The small molecule below binds the protein below.
Small molecule (SMILES): CCCCNC(=O)[C@H](C)C[C@H](O)[C@@H]1C[C@H](C)CCCCCCCC(=O)N[C@@H](C)C(=O)N1

Sequence of chain 1.C:
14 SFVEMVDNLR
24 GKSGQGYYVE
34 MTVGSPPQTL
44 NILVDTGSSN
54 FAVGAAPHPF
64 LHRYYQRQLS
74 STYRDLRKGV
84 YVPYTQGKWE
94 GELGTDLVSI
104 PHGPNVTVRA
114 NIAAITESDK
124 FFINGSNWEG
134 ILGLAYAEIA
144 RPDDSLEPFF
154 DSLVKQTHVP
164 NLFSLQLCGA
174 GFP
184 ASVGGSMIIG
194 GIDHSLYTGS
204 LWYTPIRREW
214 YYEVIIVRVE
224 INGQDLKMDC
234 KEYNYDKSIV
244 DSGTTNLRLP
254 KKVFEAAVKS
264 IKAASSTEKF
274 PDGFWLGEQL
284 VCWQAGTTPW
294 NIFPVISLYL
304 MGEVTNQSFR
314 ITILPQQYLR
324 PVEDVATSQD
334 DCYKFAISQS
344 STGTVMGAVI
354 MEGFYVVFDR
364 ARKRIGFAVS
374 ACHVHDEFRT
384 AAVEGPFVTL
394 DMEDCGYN

Binding-site contacts:
Ligand atom N1 contacts residue THR247 of chain 1.C at 3.6 Å.
Ligand atom C13 contacts residue LEU46 of chain 1.C at 3.6 Å (hydrophobic).
Ligand atom C19 contacts residue GLN28 of chain 1.C at 3.6 Å.
Ligand atom C22 contacts residue GLY246 of chain 1.C at 3.7 Å.
Ligand atom O61 contacts residue THR88 of chain 1.C at 3.0 Å (h-bond).
Ligand atom C54 contacts residue GLY50 of chain 1.C at 3.5 Å.
Ligand atom C64 contacts residue GLY50 of chain 1.C at 3.7 Å.
Ligand atom C38 contacts residue GLN89 of chain 1.C at 3.6 Å.
Ligand atom O37 contacts residue THR88 of chain 1.C at 3.4 Å.
Ligand atom C67 contacts residue GLY50 of chain 1.C at 3.5 Å.
Ligand atom O49 contacts residue ASP244 of chain 1.C at 2.6 Å (salt-bridge).
Ligand atom O37 contacts residue GLN89 of chain 1.C at 3.0 Å (h-bond).
Ligand atom C60 contacts residue GLY50 of chain 1.C at 3.6 Å.
Ligand atom C47 contacts residue ASP48 of chain 1.C at 3.6 Å.
Ligand atom C47 contacts residue ASP244 of chain 1.C at 3.5 Å.
Ligand atom C3 contacts residue GLY246 of chain 1.C at 3.7 Å.
Ligand atom O42 contacts residue THR247 of chain 1.C at 3.4 Å.
Ligand atom C51 contacts residue THR247 of chain 1.C at 3.7 Å.
Ligand atom C67 contacts residue TYR214 of chain 1.C at 3.6 Å (hydrophobic).
Ligand atom C13 contacts residue GLY246 of chain 1.C at 3.6 Å.
Ligand atom O42 contacts residue THR248 of chain 1.C at 2.8 Å (h-bond).
Ligand atom O49 contacts residue ASP48 of chain 1.C at 2.5 Å (salt-bridge).
Ligand atom C43 contacts residue TYR87 of chain 1.C at 3.5 Å (hydrophobic).
Ligand atom C54 contacts residue ASP244 of chain 1.C at 3.5 Å.
Ligand atom C5 contacts residue GLY246 of chain 1.C at 3.5 Å.
Ligand atom C34 contacts residue THR247 of chain 1.C at 3.6 Å.
Ligand atom O61 contacts residue TYR87 of chain 1.C at 3.1 Å.
Ligand atom C73 contacts residue PRO86 of chain 1.C at 3.7 Å (hydrophobic).
Ligand atom C70 contacts residue ILE142 of chain 1.C at 3.7 Å (hydrophobic).
Ligand atom C19 contacts residue GLY29 of chain 1.C at 3.7 Å.
Ligand atom C43 contacts residue GLN89 of chain 1.C at 3.6 Å.
Ligand atom O49 contacts residue GLY246 of chain 1.C at 3.5 Å (h-bond).
Ligand atom N1 contacts residue GLY246 of chain 1.C at 2.9 Å (h-bond).
Ligand atom C31 contacts residue THR248 of chain 1.C at 3.8 Å.
Ligand atom C28 contacts residue THR248 of chain 1.C at 3.5 Å.
Ligand atom C56 contacts residue ASP244 of chain 1.C at 3.5 Å.
Ligand atom C5 contacts residue ASP48 of chain 1.C at 3.8 Å.
Ligand atom C19 contacts residue ILE126 of chain 1.C at 3.8 Å (hydrophobic).
Ligand atom C51 contacts residue ASP244 of chain 1.C at 3.2 Å.
Ligand atom N62 contacts residue GLY50 of chain 1.C at 2.8 Å (h-bond).